Binding-site contacts:
Ligand atom CB contacts residue OCA1 of chain 1.NB at 3.8 Å.
Ligand atom CD contacts residue TYR80 of chain 1.J at 3.6 Å (hydrophobic).
Ligand atom O contacts residue PHE100 of chain 1.I at 3.8 Å.
Ligand atom O contacts residue PHE78 of chain 1.J at 3.8 Å.
Ligand atom CA contacts residue OCA1 of chain 1.NB at 3.8 Å.
Ligand atom CE contacts residue LEU209 of chain 1.J at 3.7 Å (hydrophobic).
Ligand atom CA contacts residue PHE78 of chain 1.J at 3.6 Å (hydrophobic).
Ligand atom N contacts residue OCA1 of chain 1.NB at 2.5 Å (h-bond).
Ligand atom F2 contacts residue LEU66 of chain 1.I at 3.7 Å.
Ligand atom F1 contacts residue THR97 of chain 1.I at 3.1 Å.
Ligand atom CE contacts residue GLU44 of chain 1.J at 3.2 Å.
Ligand atom CB contacts residue PHE78 of chain 1.J at 3.5 Å (hydrophobic).
Ligand atom CD1 contacts residue PHE100 of chain 1.I at 3.6 Å (hydrophobic).
Ligand atom CA contacts residue PHE100 of chain 1.I at 3.7 Å (hydrophobic).
Ligand atom O contacts residue PHE100 of chain 1.I at 3.8 Å.
Ligand atom CB contacts residue LEU209 of chain 1.J at 3.8 Å (hydrophobic).
Ligand atom CD contacts residue PHE130 of chain 1.J at 3.6 Å (hydrophobic).
Ligand atom F1 contacts residue LEU132 of chain 1.J at 3.7 Å.
Ligand atom F1 contacts residue ASP96 of chain 1.I at 3.6 Å.
Ligand atom F2 contacts residue TYR80 of chain 1.J at 3.5 Å.
Ligand atom CA contacts residue OCA1 of chain 1.NB at 2.5 Å.
Ligand atom F1 contacts residue PHE100 of chain 1.I at 3.2 Å.
Ligand atom CZ contacts residue THR97 of chain 1.I at 3.4 Å.
Ligand atom O contacts residue PHE78 of chain 1.J at 3.9 Å.
Ligand atom CG2 contacts residue OCA1 of chain 1.NB at 3.5 Å.
Ligand atom CD2 contacts residue TYR80 of chain 1.J at 3.6 Å (hydrophobic).
Ligand atom CA contacts residue PHE78 of chain 1.J at 3.8 Å (hydrophobic).
Ligand atom C contacts residue PHE100 of chain 1.I at 3.8 Å (hydrophobic).
Ligand atom CE1 contacts residue LEU132 of chain 1.J at 3.7 Å (hydrophobic).
Ligand atom O contacts residue TYR80 of chain 1.J at 2.4 Å (h-bond).
Ligand atom N contacts residue OCA1 of chain 1.NB at 1.5 Å.
Ligand atom CD1 contacts residue LEU132 of chain 1.J at 3.9 Å (hydrophobic).
Ligand atom N contacts residue PHE100 of chain 1.I at 3.8 Å.
Ligand atom C contacts residue OCA1 of chain 1.NB at 3.1 Å.
Ligand atom CB contacts residue PHE130 of chain 1.J at 3.7 Å (hydrophobic).
Ligand atom F2 contacts residue LEU110 of chain 1.J at 3.7 Å.
Ligand atom N contacts residue TYR80 of chain 1.J at 2.9 Å (h-bond).
Ligand atom CZ contacts residue LEU132 of chain 1.J at 3.7 Å (hydrophobic).
Ligand atom C contacts residue PHE78 of chain 1.J at 3.5 Å (hydrophobic).
Ligand atom C contacts residue TYR80 of chain 1.J at 3.5 Å (hydrophobic).

Sequence of chain 1.J:
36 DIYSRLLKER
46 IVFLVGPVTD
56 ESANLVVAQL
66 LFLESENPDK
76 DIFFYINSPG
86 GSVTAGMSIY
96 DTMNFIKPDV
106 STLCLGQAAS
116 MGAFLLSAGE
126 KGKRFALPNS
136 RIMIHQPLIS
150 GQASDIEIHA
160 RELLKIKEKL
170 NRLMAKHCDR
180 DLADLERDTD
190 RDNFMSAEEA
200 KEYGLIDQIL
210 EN

Sequence of chain 1.I:
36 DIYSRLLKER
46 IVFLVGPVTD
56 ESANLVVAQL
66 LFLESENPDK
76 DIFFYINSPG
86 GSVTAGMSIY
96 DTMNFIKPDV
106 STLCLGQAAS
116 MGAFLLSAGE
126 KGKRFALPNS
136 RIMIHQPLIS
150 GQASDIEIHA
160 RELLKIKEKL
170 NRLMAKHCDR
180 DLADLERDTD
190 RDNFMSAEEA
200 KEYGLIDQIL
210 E

A protein and the small-molecule ligand that binds it are described below.
Small molecule (SMILES): C[C@@H]1C[C@H]2C(=O)O[C@@H](C)[C@H](NC(=O)[C@@H](N)Cc3cc(F)cc(F)c3)C(=O)N3CCC[C@H]3C(=O)N3CCCC[C@H]3C(=O)N[C@@H](C)C(=O)N2C1